Binding-site contacts:
Ligand atom O42 contacts residue ASN83 of chain 1.B at 2.7 Å (h-bond).
Ligand atom C14 contacts residue GLU36 of chain 1.B at 3.7 Å.
Ligand atom C37 contacts residue ASN83 of chain 1.B at 3.6 Å.
Ligand atom C37 contacts residue ALA37 of chain 1.B at 3.9 Å (hydrophobic).
Ligand atom BR contacts residue PRO27 of chain 1.B at 3.3 Å.
Ligand atom C11 contacts residue PRO27 of chain 1.B at 3.7 Å (hydrophobic).
Ligand atom C33 contacts residue TYR89 of chain 1.B at 3.5 Å (hydrophobic).
Ligand atom C22 contacts residue TRP26 of chain 1.B at 4.0 Å (hydrophobic).
Ligand atom C06 contacts residue GLU36 of chain 1.B at 3.5 Å.
Ligand atom C26 contacts residue TRP26 of chain 1.B at 3.7 Å (hydrophobic).
Ligand atom N30 contacts residue TYR89 of chain 1.B at 3.9 Å.
Ligand atom C24 contacts residue TRP26 of chain 1.B at 3.8 Å (hydrophobic).
Ligand atom C32 contacts residue VAL32 of chain 1.B at 3.9 Å (hydrophobic).
Ligand atom N36 contacts residue TYR89 of chain 1.B at 3.7 Å.
Ligand atom C28 contacts residue TRP26 of chain 1.B at 3.6 Å (hydrophobic).
Ligand atom N35 contacts residue VAL32 of chain 1.B at 3.7 Å.
Ligand atom BR contacts residue PHE28 of chain 1.B at 3.6 Å.
Ligand atom C16 contacts residue GLU36 of chain 1.B at 3.4 Å.
Ligand atom C37 contacts residue TYR82 of chain 1.B at 3.4 Å (hydrophobic).
Ligand atom C37 contacts residue TYR40 of chain 1.B at 3.9 Å (hydrophobic).
Ligand atom C20 contacts residue TRP26 of chain 1.B at 3.9 Å (hydrophobic).
Ligand atom C41 contacts residue VAL32 of chain 1.B at 3.7 Å (hydrophobic).
Ligand atom N35 contacts residue TYR89 of chain 1.B at 3.7 Å.
Ligand atom C41 contacts residue TYR89 of chain 1.B at 3.8 Å (hydrophobic).
Ligand atom C33 contacts residue VAL32 of chain 1.B at 3.9 Å (hydrophobic).
Ligand atom C01 contacts residue GLU30 of chain 1.B at 4.0 Å.
Ligand atom C06 contacts residue PRO27 of chain 1.B at 3.7 Å (hydrophobic).
Ligand atom C01 contacts residue PRO31 of chain 1.B at 3.4 Å (hydrophobic).
Ligand atom C41 contacts residue ASN83 of chain 1.B at 3.7 Å.
Ligand atom C01 contacts residue GLU36 of chain 1.B at 3.4 Å.
Ligand atom N30 contacts residue PRO27 of chain 1.B at 3.0 Å (h-bond).
Ligand atom N05 contacts residue GLU36 of chain 1.B at 2.7 Å (salt-bridge).
Ligand atom C09 contacts residue GLU36 of chain 1.B at 3.7 Å.
Ligand atom C43 contacts residue TYR89 of chain 1.B at 3.9 Å (hydrophobic).
Ligand atom C33 contacts residue GLU36 of chain 1.B at 3.9 Å.
Ligand atom C32 contacts residue TYR89 of chain 1.B at 3.6 Å (hydrophobic).
Ligand atom C32 contacts residue PRO27 of chain 1.B at 3.9 Å (hydrophobic).
Ligand atom N36 contacts residue VAL32 of chain 1.B at 3.8 Å.
Ligand atom C43 contacts residue VAL32 of chain 1.B at 3.7 Å (hydrophobic).
Ligand atom C09 contacts residue PRO27 of chain 1.B at 3.6 Å (hydrophobic).

Sequence of chain 1.B:
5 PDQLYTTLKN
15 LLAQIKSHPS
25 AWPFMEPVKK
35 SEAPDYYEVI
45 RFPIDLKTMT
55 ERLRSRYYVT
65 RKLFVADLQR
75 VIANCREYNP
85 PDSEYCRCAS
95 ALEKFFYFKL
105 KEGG

This small molecule binds to this protein.
Small molecule (SMILES): CN1C[C@H](Nc2cnn(C)c(=O)c2Br)C[C@H](c2ccccc2)C1